Binding-site contacts:
Ligand atom O11 contacts residue GLY36 of chain 1.A at 3.9 Å.
Ligand atom C10 contacts residue ASP214 of chain 1.A at 3.6 Å.
Ligand atom O18 contacts residue THR217 of chain 1.A at 3.2 Å.
Ligand atom C29 contacts residue SER37 of chain 1.A at 3.8 Å.
Ligand atom C6 contacts residue TYR192 of chain 1.A at 3.5 Å (hydrophobic).
Ligand atom N14 contacts residue GLY216 of chain 1.A at 3.6 Å (h-bond).
Ligand atom C37 contacts residue SER218 of chain 1.A at 3.6 Å.
Ligand atom N5 contacts residue ASN76 of chain 1.A at 3.3 Å (h-bond).
Ligand atom O15 contacts residue VAL78 of chain 1.A at 3.6 Å.
Ligand atom C11 contacts residue ASP34 of chain 1.A at 3.5 Å.
Ligand atom O18 contacts residue SER218 of chain 1.A at 2.9 Å (h-bond).
Ligand atom F3 contacts residue GLY216 of chain 1.A at 2.9 Å.
Ligand atom F3 contacts residue ASP34 of chain 1.A at 3.7 Å.
Ligand atom N20 contacts residue SER218 of chain 1.A at 3.2 Å (h-bond).
Ligand atom O18 contacts residue GLY216 of chain 1.A at 3.5 Å (h-bond).
Ligand atom C7 contacts residue ASN76 of chain 1.A at 3.6 Å.
Ligand atom O2 contacts residue ASN76 of chain 1.A at 3.9 Å.
Ligand atom F2 contacts residue TYR77 of chain 1.A at 3.1 Å.
Ligand atom C23 contacts residue LEU242 of chain 1.B at 3.8 Å (hydrophobic).
Ligand atom O3 contacts residue ASN76 of chain 1.A at 3.6 Å.
Ligand atom C10 contacts residue GLY36 of chain 1.A at 3.8 Å.
Ligand atom C35 contacts residue VAL78 of chain 1.A at 3.7 Å (hydrophobic).
Ligand atom O6 contacts residue TYR192 of chain 1.A at 2.5 Å (h-bond).
Ligand atom O21 contacts residue SER79 of chain 1.A at 3.8 Å.
Ligand atom C11 contacts residue ASP214 of chain 1.A at 3.6 Å.
Ligand atom N17 contacts residue SER79 of chain 1.A at 3.1 Å (h-bond).
Ligand atom C39 contacts residue SER218 of chain 1.A at 3.5 Å.
Ligand atom F6 contacts residue ASN76 of chain 1.A at 3.5 Å.
Ligand atom O15 contacts residue SER79 of chain 1.A at 3.4 Å.
Ligand atom O11 contacts residue ASP34 of chain 1.A at 2.8 Å (salt-bridge).
Ligand atom C29 contacts residue MET75 of chain 1.A at 3.7 Å (hydrophobic).
Ligand atom O11 contacts residue ASP214 of chain 1.A at 2.5 Å (salt-bridge).
Ligand atom F6 contacts residue TYR77 of chain 1.A at 3.3 Å.
Ligand atom C22 contacts residue PHE241 of chain 1.B at 3.8 Å (hydrophobic).
Ligand atom N8 contacts residue GLY36 of chain 1.A at 3.1 Å (h-bond).
Ligand atom F5 contacts residue VAL78 of chain 1.A at 3.3 Å.
Ligand atom O9 contacts residue VAL78 of chain 1.A at 3.2 Å (h-bond).
Ligand atom O9 contacts residue TYR77 of chain 1.A at 3.5 Å.
Ligand atom F2 contacts residue ASP34 of chain 1.A at 3.7 Å.
Ligand atom F6 contacts residue VAL78 of chain 1.A at 3.2 Å.

Sequence of chain 1.B:
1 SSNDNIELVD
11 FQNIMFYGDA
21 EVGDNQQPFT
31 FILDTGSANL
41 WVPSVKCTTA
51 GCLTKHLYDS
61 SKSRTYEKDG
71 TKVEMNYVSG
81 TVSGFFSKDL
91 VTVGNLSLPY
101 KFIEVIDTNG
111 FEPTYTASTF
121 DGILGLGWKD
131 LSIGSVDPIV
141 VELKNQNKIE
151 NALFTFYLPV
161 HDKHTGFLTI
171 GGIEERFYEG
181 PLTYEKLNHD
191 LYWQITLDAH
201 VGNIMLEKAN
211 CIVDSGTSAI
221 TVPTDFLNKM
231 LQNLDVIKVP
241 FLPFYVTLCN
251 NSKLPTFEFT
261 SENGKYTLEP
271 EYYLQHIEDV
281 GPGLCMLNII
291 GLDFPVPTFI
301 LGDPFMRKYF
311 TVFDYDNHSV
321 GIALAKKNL

This protein binds this small molecule.
Small molecule (SMILES): CC(C)CC(=O)N[C@H](C(=O)N[C@H](C(=O)N[C@H]([C@@H](O)CC(=O)N[C@@H](C)C(=O)N[C@H]([C@@H](O)CC(=O)O)C(F)(F)F)C(F)(F)F)C(C)C)C(C)C

Sequence of chain 1.A:
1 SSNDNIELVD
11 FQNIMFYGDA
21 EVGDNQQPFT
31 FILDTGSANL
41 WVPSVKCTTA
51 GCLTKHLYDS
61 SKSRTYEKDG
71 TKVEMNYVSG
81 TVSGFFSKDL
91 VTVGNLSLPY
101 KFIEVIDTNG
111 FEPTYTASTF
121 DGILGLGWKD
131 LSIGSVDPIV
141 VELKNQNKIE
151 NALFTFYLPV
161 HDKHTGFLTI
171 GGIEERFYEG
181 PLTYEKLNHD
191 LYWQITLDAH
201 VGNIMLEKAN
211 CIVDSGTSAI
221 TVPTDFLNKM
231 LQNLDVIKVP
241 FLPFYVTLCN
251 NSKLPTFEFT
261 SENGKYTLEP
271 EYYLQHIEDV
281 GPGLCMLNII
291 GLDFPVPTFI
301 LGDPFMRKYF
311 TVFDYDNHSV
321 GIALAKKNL